The protein below binds the small molecule below.
Small molecule (SMILES): [H]/N=C(/N)c1ncn([C@@H]2O[C@H](CO)[C@@H](O)[C@H]2O)n1

Sequence of chain 1.C:
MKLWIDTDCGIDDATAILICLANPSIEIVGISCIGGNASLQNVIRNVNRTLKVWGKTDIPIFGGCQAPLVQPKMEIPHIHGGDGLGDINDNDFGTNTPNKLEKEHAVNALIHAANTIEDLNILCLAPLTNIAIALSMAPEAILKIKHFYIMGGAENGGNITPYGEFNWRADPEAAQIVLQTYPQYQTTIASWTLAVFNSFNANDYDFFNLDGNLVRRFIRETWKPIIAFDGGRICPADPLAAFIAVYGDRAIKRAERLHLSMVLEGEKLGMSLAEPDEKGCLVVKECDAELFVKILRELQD

Binding-site contacts:
Ligand atom N17 contacts residue ASP231 of chain 1.C at 2.9 Å (salt-bridge).
Ligand atom O14 contacts residue ASP13 of chain 1.C at 4.2 Å.
Ligand atom C07 contacts residue ASN37 of chain 1.C at 4.1 Å.
Ligand atom N16 contacts residue CYS236 of chain 1.C at 3.9 Å.
Ligand atom C11 contacts residue ALA238 of chain 1.C at 3.7 Å (hydrophobic).
Ligand atom C09 contacts residue ASN168 of chain 1.C at 3.7 Å.
Ligand atom C08 contacts residue CA1 of chain 1.I at 3.6 Å.
Ligand atom O13 contacts residue ASP239 of chain 1.C at 3.0 Å (salt-bridge).
Ligand atom O12 contacts residue MET151 of chain 1.C at 3.2 Å (h-bond).
Ligand atom C09 contacts residue MET151 of chain 1.C at 4.0 Å (hydrophobic).
Ligand atom O13 contacts residue MET151 of chain 1.C at 4.0 Å.
Ligand atom O14 contacts residue ASN168 of chain 1.C at 4.2 Å.
Ligand atom N17 contacts residue ILE227 of chain 1.C at 3.4 Å.
Ligand atom C08 contacts residue ALA238 of chain 1.C at 3.7 Å (hydrophobic).
Ligand atom N04 contacts residue HIS80 of chain 1.C at 3.8 Å.
Ligand atom O13 contacts residue LEU125 of chain 1.C at 4.0 Å.
Ligand atom C15 contacts residue ILE227 of chain 1.C at 3.7 Å (hydrophobic).
Ligand atom O14 contacts residue CA1 of chain 1.I at 2.1 Å.
Ligand atom O12 contacts residue PHE167 of chain 1.C at 3.8 Å.
Ligand atom O13 contacts residue ASP12 of chain 1.C at 2.6 Å (salt-bridge).
Ligand atom C07 contacts residue CA1 of chain 1.I at 3.2 Å.
Ligand atom O12 contacts residue ASN168 of chain 1.C at 3.6 Å.
Ligand atom C07 contacts residue ASP12 of chain 1.C at 2.9 Å.
Ligand atom O13 contacts residue CA1 of chain 1.I at 3.0 Å.
Ligand atom N02 contacts residue TRP193 of chain 1.C at 3.9 Å.
Ligand atom N17 contacts residue PHE230 of chain 1.C at 3.8 Å.
Ligand atom O13 contacts residue ALA238 of chain 1.C at 3.8 Å.
Ligand atom N16 contacts residue ILE227 of chain 1.C at 3.4 Å.
Ligand atom C08 contacts residue ASP12 of chain 1.C at 3.0 Å.
Ligand atom N16 contacts residue ASP231 of chain 1.C at 2.5 Å (salt-bridge).
Ligand atom C11 contacts residue ASN168 of chain 1.C at 3.8 Å.
Ligand atom O14 contacts residue ASN37 of chain 1.C at 3.0 Å (h-bond).
Ligand atom C15 contacts residue ASP231 of chain 1.C at 3.2 Å.
Ligand atom O10 contacts residue PHE167 of chain 1.C at 3.5 Å.
Ligand atom O14 contacts residue ASP12 of chain 1.C at 3.3 Å (salt-bridge).
Ligand atom C06 contacts residue PHE167 of chain 1.C at 4.2 Å (hydrophobic).
Ligand atom O13 contacts residue ASN168 of chain 1.C at 3.9 Å.
Ligand atom C06 contacts residue ASN37 of chain 1.C at 4.0 Å.
Ligand atom C11 contacts residue MET151 of chain 1.C at 2.9 Å (hydrophobic).
Ligand atom O12 contacts residue GLU166 of chain 1.C at 4.1 Å.